Binding-site contacts:
Ligand atom O2' contacts residue GLY67 of chain 40.B at 3.3 Å (h-bond).
Ligand atom C1' contacts residue GLY67 of chain 40.B at 4.4 Å.
Ligand atom O2' contacts residue ARG65 of chain 40.B at 4.3 Å.
Ligand atom O5' contacts residue ARG208 of chain 39.C at 4.0 Å.
Ligand atom OP2 contacts residue ARG208 of chain 39.C at 4.4 Å.
Ligand atom OP1 contacts residue SER211 of chain 40.B at 4.3 Å.
Ligand atom O2' contacts residue ARG208 of chain 40.B at 4.1 Å.
Ligand atom P contacts residue ARG208 of chain 39.C at 4.5 Å.
Ligand atom O2' contacts residue ALA66 of chain 40.B at 3.6 Å.
Ligand atom N3 contacts residue ARG65 of chain 40.B at 4.1 Å.
Ligand atom OP1 contacts residue ARG208 of chain 39.C at 4.1 Å.
Ligand atom OP1 contacts residue ARG208 of chain 40.B at 4.1 Å.

Sequence of chain 39.C:
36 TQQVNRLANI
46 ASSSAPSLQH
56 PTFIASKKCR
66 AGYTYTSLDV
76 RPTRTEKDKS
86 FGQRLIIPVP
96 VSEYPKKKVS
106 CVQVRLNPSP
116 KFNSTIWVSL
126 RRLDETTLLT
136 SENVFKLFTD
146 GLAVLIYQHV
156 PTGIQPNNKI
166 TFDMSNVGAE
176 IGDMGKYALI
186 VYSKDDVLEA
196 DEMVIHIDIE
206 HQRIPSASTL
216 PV

A protein and the small-molecule ligand that binds it are described below.
Small molecule (SMILES): Nc1ncnc2c1ncn2[C@@H]1O[C@H](CO[P](=O)(O)O[C@H]2[C@@H](O)[C@H](n3cnc4c(N)ncnc43)O[C@@H]2CO[P](=O)(O)O[C@H]2[C@@H](O)[C@H](n3cnc4c(N)ncnc43)O[C@@H]2CO)[C@@H](O)[C@H]1O

Sequence of chain 40.B:
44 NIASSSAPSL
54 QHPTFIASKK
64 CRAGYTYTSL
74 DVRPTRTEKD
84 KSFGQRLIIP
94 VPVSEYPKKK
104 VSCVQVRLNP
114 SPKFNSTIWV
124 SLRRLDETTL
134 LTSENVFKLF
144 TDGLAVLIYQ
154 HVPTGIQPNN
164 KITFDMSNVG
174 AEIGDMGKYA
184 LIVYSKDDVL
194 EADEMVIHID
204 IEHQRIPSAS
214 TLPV